Binding-site contacts:
Ligand atom N18 contacts residue TYR18 of chain 1.B at 3.5 Å.
Ligand atom F1 contacts residue TYR188 of chain 1.A at 3.4 Å.
Ligand atom O42 contacts residue ALA244 of chain 1.A at 3.1 Å.
Ligand atom O35 contacts residue ARG392 of chain 1.B at 3.0 Å (salt-bridge).
Ligand atom C11 contacts residue VAL242 of chain 1.A at 3.5 Å (hydrophobic).
Ligand atom C12 contacts residue VAL242 of chain 1.A at 3.5 Å (hydrophobic).
Ligand atom C17 contacts residue ASP219 of chain 1.A at 3.3 Å.
Ligand atom O25 contacts residue GLY353 of chain 1.A at 3.1 Å (h-bond).
Ligand atom O25 contacts residue ASP313 of chain 1.A at 3.5 Å (salt-bridge).
Ligand atom C20 contacts residue ARG196 of chain 1.A at 3.2 Å.
Ligand atom O43 contacts residue ILE309 of chain 1.A at 3.5 Å.
Ligand atom C13 contacts residue SER241 of chain 1.A at 3.5 Å.
Ligand atom C41 contacts residue ARG311 of chain 1.A at 3.4 Å.
Ligand atom C39 contacts residue PHE193 of chain 1.A at 3.6 Å (hydrophobic).
Ligand atom O34 contacts residue GLY383 of chain 1.A at 3.6 Å.
Ligand atom C8 contacts residue HIS191 of chain 1.A at 3.3 Å.
Ligand atom O43 contacts residue EDO1 of chain 1.G at 2.8 Å (h-bond).
Ligand atom C40 contacts residue ARG311 of chain 1.A at 3.4 Å.
Ligand atom O25 contacts residue ARG311 of chain 1.A at 3.1 Å (salt-bridge).
Ligand atom N14 contacts residue ASP219 of chain 1.A at 2.9 Å (salt-bridge).
Ligand atom O28 contacts residue PO41 of chain 1.D at 3.5 Å (h-bond).
Ligand atom C17 contacts residue PHE193 of chain 1.A at 3.4 Å (hydrophobic).
Ligand atom C17 contacts residue TYR18 of chain 1.B at 3.5 Å (hydrophobic).
Ligand atom C24 contacts residue GLY353 of chain 1.A at 3.6 Å.
Ligand atom C20 contacts residue PHE193 of chain 1.A at 3.6 Å (hydrophobic).
Ligand atom O36 contacts residue GLY384 of chain 1.A at 3.6 Å.
Ligand atom N21 contacts residue TYR18 of chain 1.B at 3.6 Å (h-bond).
Ligand atom C39 contacts residue TYR18 of chain 1.B at 3.4 Å (hydrophobic).
Ligand atom C22 contacts residue PO41 of chain 1.D at 3.4 Å.
Ligand atom C13 contacts residue VAL242 of chain 1.A at 3.4 Å (hydrophobic).
Ligand atom C40 contacts residue PHE193 of chain 1.A at 3.5 Å (hydrophobic).
Ligand atom O38 contacts residue ARG196 of chain 1.A at 3.0 Å (salt-bridge).
Ligand atom C16 contacts residue PHE193 of chain 1.A at 3.3 Å (hydrophobic).
Ligand atom C13 contacts residue ALA244 of chain 1.A at 3.5 Å (hydrophobic).
Ligand atom C41 contacts residue PHE193 of chain 1.A at 3.5 Å (hydrophobic).
Ligand atom O28 contacts residue ASP313 of chain 1.A at 3.3 Å (salt-bridge).
Ligand atom C9 contacts residue HIS191 of chain 1.A at 3.5 Å.
Ligand atom O6 contacts residue ILE351 of chain 1.A at 3.6 Å.
Ligand atom N14 contacts residue TYR18 of chain 1.B at 3.6 Å.
Ligand atom O34 contacts residue GLY384 of chain 1.A at 2.7 Å (h-bond).

The small molecule below binds the protein below.
Small molecule (SMILES): O=C(NCc1ccc(S(=O)(=O)c2cc(F)cc(F)c2)cc1)c1ccc2n(cc[n+]2[C@@H]2O[C@H](COP(=O)(O)O)[C@@H](O)[C@H]2O)c1

Sequence of chain 1.A:
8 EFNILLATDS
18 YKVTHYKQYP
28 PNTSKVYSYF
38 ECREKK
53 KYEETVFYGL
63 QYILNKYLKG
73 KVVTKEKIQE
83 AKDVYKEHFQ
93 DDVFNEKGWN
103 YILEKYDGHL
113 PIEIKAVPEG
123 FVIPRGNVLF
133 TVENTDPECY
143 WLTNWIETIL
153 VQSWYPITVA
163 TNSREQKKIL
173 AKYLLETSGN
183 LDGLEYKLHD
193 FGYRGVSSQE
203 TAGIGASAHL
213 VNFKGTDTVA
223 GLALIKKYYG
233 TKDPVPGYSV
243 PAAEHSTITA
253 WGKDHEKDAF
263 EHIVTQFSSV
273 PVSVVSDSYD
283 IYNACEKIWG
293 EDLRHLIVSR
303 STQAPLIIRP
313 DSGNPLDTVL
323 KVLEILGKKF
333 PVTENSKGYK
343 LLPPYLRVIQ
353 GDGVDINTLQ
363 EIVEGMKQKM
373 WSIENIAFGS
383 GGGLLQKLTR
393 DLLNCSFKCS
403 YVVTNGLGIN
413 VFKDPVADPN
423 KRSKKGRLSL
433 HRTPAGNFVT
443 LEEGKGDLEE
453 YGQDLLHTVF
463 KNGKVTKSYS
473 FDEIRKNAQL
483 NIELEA

Sequence of chain 1.B:
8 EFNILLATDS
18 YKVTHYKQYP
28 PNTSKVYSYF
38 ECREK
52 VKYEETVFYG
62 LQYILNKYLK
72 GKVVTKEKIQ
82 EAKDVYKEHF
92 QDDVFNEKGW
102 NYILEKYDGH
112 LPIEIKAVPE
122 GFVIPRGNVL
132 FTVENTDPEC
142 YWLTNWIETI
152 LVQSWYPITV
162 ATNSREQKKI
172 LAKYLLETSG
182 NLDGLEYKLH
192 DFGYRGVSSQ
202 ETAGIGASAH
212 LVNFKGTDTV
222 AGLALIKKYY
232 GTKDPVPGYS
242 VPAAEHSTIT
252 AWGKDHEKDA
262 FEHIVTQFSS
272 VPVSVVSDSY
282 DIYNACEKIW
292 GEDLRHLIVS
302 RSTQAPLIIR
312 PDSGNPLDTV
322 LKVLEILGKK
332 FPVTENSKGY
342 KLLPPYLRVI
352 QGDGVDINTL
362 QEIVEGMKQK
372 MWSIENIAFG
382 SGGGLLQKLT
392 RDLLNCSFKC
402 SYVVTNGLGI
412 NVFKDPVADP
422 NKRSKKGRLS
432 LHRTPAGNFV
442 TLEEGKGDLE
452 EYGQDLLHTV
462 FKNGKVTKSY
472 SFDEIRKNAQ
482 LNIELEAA